The protein below binds the small molecule below.
Small molecule (SMILES): Nc1ccn([C@H]2C[C@H](O[P](=O)(O)OC[C@H]3O[C@@H](n4cnc5c(N)ncnc54)C[C@@H]3O)[C@@H](CO)O2)c(=O)n1

Sequence of chain 29.A:
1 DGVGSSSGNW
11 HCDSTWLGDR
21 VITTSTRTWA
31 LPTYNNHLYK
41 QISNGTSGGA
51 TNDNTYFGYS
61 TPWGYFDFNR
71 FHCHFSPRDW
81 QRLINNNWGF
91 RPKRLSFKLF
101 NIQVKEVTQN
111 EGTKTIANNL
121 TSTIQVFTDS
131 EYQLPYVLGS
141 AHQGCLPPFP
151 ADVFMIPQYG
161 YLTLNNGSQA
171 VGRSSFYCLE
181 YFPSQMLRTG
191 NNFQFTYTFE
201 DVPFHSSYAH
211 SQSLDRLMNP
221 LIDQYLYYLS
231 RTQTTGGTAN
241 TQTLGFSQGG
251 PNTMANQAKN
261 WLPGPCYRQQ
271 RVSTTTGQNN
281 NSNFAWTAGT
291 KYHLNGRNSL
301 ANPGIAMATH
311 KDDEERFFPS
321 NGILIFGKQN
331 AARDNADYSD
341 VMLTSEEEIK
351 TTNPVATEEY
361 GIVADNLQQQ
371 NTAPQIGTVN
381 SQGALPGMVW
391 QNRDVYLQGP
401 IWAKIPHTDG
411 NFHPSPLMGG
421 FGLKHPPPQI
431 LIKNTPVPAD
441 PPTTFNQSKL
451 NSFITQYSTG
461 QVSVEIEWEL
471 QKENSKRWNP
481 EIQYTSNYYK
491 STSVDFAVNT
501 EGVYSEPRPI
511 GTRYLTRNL

Binding-site contacts:
Ligand atom C1' contacts residue PRO203 of chain 29.A at 4.1 Å (hydrophobic).
Ligand atom C2' contacts residue PRO414 of chain 29.A at 3.6 Å (hydrophobic).
Ligand atom N6 contacts residue VAL202 of chain 29.A at 4.2 Å.
Ligand atom C5 contacts residue VAL202 of chain 29.A at 3.6 Å (hydrophobic).
Ligand atom O3' contacts residue PRO414 of chain 29.A at 4.2 Å.
Ligand atom C6 contacts residue PRO203 of chain 29.A at 4.0 Å (hydrophobic).
Ligand atom N6 contacts residue PHE421 of chain 29.A at 3.8 Å.
Ligand atom C4 contacts residue ASP201 of chain 29.A at 3.5 Å.
Ligand atom C6 contacts residue SER415 of chain 29.A at 4.1 Å.
Ligand atom N1 contacts residue PRO203 of chain 29.A at 4.2 Å.
Ligand atom C6 contacts residue GLY422 of chain 29.A at 3.7 Å.
Ligand atom N3 contacts residue ASP201 of chain 29.A at 4.2 Å.
Ligand atom N7 contacts residue PRO203 of chain 29.A at 4.1 Å.
Ligand atom C2 contacts residue GLY422 of chain 29.A at 3.2 Å.
Ligand atom N4 contacts residue VAL202 of chain 29.A at 2.9 Å (h-bond).
Ligand atom C6 contacts residue VAL202 of chain 29.A at 4.1 Å (hydrophobic).
Ligand atom N7 contacts residue SER415 of chain 29.A at 3.9 Å.
Ligand atom C2 contacts residue VAL202 of chain 29.A at 4.1 Å (hydrophobic).
Ligand atom N6 contacts residue GLY420 of chain 29.A at 3.7 Å.
Ligand atom C8 contacts residue HIS413 of chain 29.A at 3.9 Å.
Ligand atom N1 contacts residue GLY422 of chain 29.A at 2.9 Å (h-bond).
Ligand atom C4 contacts residue VAL202 of chain 29.A at 3.7 Å (hydrophobic).
Ligand atom C5 contacts residue PRO203 of chain 29.A at 4.0 Å (hydrophobic).
Ligand atom N7 contacts residue ASN392 of chain 29.A at 4.2 Å.
Ligand atom C4 contacts residue PRO203 of chain 29.A at 4.0 Å (hydrophobic).
Ligand atom N1 contacts residue VAL202 of chain 29.A at 3.5 Å.
Ligand atom C6 contacts residue PRO203 of chain 29.A at 4.0 Å (hydrophobic).
Ligand atom OP2 contacts residue ASP409 of chain 14.A at 3.2 Å (salt-bridge).
Ligand atom C5 contacts residue ARG91 of chain 29.A at 4.2 Å.
Ligand atom N7 contacts residue HIS413 of chain 29.A at 4.2 Å.
Ligand atom C2' contacts residue HIS413 of chain 29.A at 3.7 Å.
Ligand atom C2 contacts residue PRO203 of chain 29.A at 4.0 Å (hydrophobic).
Ligand atom C2' contacts residue PRO203 of chain 29.A at 3.3 Å (hydrophobic).
Ligand atom N6 contacts residue SER415 of chain 29.A at 3.8 Å.
Ligand atom C5 contacts residue PRO203 of chain 29.A at 3.8 Å (hydrophobic).
Ligand atom N6 contacts residue GLY422 of chain 29.A at 3.3 Å (h-bond).
Ligand atom C5 contacts residue ASP201 of chain 29.A at 3.3 Å.
Ligand atom C4 contacts residue PRO203 of chain 29.A at 4.1 Å (hydrophobic).
Ligand atom N4 contacts residue ASP201 of chain 29.A at 2.6 Å.
Ligand atom N1 contacts residue PRO203 of chain 29.A at 3.8 Å.

Sequence of chain 14.A:
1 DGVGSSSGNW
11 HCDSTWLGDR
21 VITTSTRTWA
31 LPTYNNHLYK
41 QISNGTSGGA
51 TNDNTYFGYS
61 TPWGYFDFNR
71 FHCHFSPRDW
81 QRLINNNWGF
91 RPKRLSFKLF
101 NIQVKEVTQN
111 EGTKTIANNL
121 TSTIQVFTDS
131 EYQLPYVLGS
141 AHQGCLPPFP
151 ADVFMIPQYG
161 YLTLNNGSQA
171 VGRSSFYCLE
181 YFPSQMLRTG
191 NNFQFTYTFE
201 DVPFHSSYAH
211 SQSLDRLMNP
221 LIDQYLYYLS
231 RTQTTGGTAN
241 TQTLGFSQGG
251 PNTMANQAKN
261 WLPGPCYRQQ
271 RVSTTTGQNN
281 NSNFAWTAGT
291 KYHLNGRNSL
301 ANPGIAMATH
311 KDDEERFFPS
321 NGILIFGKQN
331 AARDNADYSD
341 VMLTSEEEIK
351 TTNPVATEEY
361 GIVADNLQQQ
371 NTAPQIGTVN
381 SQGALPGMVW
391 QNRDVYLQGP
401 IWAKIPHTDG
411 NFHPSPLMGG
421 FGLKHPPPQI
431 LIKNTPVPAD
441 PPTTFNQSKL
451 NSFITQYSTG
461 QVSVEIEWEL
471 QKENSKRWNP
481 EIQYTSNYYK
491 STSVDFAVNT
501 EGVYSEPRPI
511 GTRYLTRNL